Binding-site contacts:
Ligand atom O1 contacts residue MG1 of chain 1.F at 3.9 Å.
Ligand atom O3P contacts residue LYS97 of chain 1.A at 4.0 Å.
Ligand atom C2 contacts residue MG1 of chain 1.F at 4.0 Å.
Ligand atom C2 contacts residue ARG128 of chain 1.A at 4.2 Å.
Ligand atom O2' contacts residue MG1 of chain 1.F at 2.1 Å.
Ligand atom P contacts residue ARG404 of chain 1.A at 3.8 Å.
Ligand atom O2 contacts residue MG1 of chain 1.F at 3.9 Å.
Ligand atom O1P contacts residue MET98 of chain 1.A at 4.4 Å.
Ligand atom C1 contacts residue MG1 of chain 1.F at 3.1 Å.
Ligand atom C3 contacts residue MG1 of chain 1.F at 4.4 Å.
Ligand atom O2P contacts residue LYS97 of chain 1.A at 4.4 Å.
Ligand atom P contacts residue CYS123 of chain 1.A at 4.1 Å.
Ligand atom O1P contacts residue ARG128 of chain 1.A at 4.2 Å.
Ligand atom O3P contacts residue ARG404 of chain 1.A at 2.8 Å (salt-bridge).
Ligand atom C1 contacts residue GLY122 of chain 1.A at 4.4 Å.
Ligand atom O1P contacts residue ARG99 of chain 1.A at 3.9 Å.
Ligand atom P contacts residue MG1 of chain 1.F at 3.4 Å.
Ligand atom P contacts residue ARG99 of chain 1.A at 4.0 Å.
Ligand atom O3P contacts residue MG1 of chain 1.F at 2.2 Å.
Ligand atom C2 contacts residue CYS123 of chain 1.A at 1.8 Å (hydrophobic).
Ligand atom O2P contacts residue MET98 of chain 1.A at 3.7 Å.
Ligand atom O1P contacts residue ARG404 of chain 1.A at 3.0 Å (salt-bridge).
Ligand atom P contacts residue MET98 of chain 1.A at 4.5 Å.
Ligand atom C1 contacts residue CYS123 of chain 1.A at 2.9 Å (hydrophobic).
Ligand atom C3 contacts residue CYS123 of chain 1.A at 2.7 Å (hydrophobic).
Ligand atom C3 contacts residue ARG404 of chain 1.A at 4.3 Å.
Ligand atom O2' contacts residue CYS123 of chain 1.A at 3.9 Å.
Ligand atom O2P contacts residue MG1 of chain 1.F at 3.6 Å.
Ligand atom O2P contacts residue ARG99 of chain 1.A at 2.8 Å (salt-bridge).
Ligand atom O2 contacts residue ARG128 of chain 1.A at 3.8 Å.
Ligand atom O2' contacts residue GLY122 of chain 1.A at 4.0 Å.
Ligand atom C2 contacts residue THR124 of chain 1.A at 4.2 Å.
Ligand atom O2 contacts residue ARG99 of chain 1.A at 3.5 Å.
Ligand atom O1 contacts residue CYS123 of chain 1.A at 3.2 Å (h-bond).
Ligand atom C1 contacts residue THR124 of chain 1.A at 3.9 Å.
Ligand atom C3 contacts residue ARG128 of chain 1.A at 4.2 Å.
Ligand atom O1 contacts residue THR124 of chain 1.A at 3.0 Å (h-bond).
Ligand atom O2 contacts residue CYS123 of chain 1.A at 2.5 Å (h-bond).

Sequence of chain 1.A:
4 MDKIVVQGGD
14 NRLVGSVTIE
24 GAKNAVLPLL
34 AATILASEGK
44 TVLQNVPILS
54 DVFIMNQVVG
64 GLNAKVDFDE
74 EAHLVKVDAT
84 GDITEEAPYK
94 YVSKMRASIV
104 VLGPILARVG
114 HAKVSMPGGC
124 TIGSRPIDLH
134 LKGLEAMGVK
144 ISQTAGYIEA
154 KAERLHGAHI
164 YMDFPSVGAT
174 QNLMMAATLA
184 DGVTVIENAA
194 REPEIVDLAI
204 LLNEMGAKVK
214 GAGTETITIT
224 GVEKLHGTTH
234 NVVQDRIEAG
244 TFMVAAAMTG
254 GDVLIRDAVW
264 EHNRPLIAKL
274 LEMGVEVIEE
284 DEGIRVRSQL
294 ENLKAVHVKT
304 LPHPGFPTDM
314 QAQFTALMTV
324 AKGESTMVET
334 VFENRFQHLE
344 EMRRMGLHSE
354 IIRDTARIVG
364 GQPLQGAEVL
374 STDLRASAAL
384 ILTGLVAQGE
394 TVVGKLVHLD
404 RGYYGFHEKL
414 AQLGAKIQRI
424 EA

This protein binds this small molecule.
Small molecule (SMILES): C[C@@H](OP(=O)(O)O)C(=O)O